A small-molecule ligand and the protein it binds are described below.
Small molecule (SMILES): NC(=O)N[C@@H](CC(=O)O)C(=O)O

Binding-site contacts:
Ligand atom O4 contacts residue HIS20 of chain 1.A at 3.5 Å (h-bond).
Ligand atom N1 contacts residue PRO249 of chain 1.A at 3.0 Å (h-bond).
Ligand atom C2 contacts residue GLY250 of chain 1.A at 3.6 Å.
Ligand atom C4 contacts residue ZN1 of chain 1.B at 2.6 Å.
Ligand atom N3 contacts residue ASP233 of chain 1.A at 2.7 Å (salt-bridge).
Ligand atom C61 contacts residue ARG22 of chain 1.A at 3.5 Å.
Ligand atom O4 contacts residue ZN1 of chain 1.B at 2.4 Å.
Ligand atom O62 contacts residue ALA235 of chain 1.A at 3.5 Å.
Ligand atom O62 contacts residue TYR110 of chain 1.A at 3.5 Å.
Ligand atom C61 contacts residue TYR110 of chain 1.A at 3.7 Å (hydrophobic).
Ligand atom O5 contacts residue ZN1 of chain 1.B at 2.1 Å.
Ligand atom O61 contacts residue TYR110 of chain 1.A at 3.6 Å.
Ligand atom N3 contacts residue ARG208 of chain 1.A at 2.7 Å (salt-bridge).
Ligand atom O4 contacts residue HIS161 of chain 1.A at 3.5 Å (h-bond).
Ligand atom C61 contacts residue ALA235 of chain 1.A at 3.6 Å (hydrophobic).
Ligand atom O2 contacts residue VAL207 of chain 1.A at 3.7 Å.
Ligand atom O61 contacts residue ARG22 of chain 1.A at 2.9 Å (salt-bridge).
Ligand atom O4 contacts residue HIS18 of chain 1.A at 3.5 Å (h-bond).
Ligand atom O5 contacts residue THR109 of chain 1.A at 2.8 Å (h-bond).
Ligand atom O4 contacts residue ASP233 of chain 1.A at 3.0 Å (salt-bridge).
Ligand atom C6 contacts residue ALA235 of chain 1.A at 3.7 Å (hydrophobic).
Ligand atom C4 contacts residue ZN1 of chain 1.C at 3.0 Å.
Ligand atom O62 contacts residue PRO249 of chain 1.A at 3.1 Å (h-bond).
Ligand atom O2 contacts residue ARG208 of chain 1.A at 2.9 Å (salt-bridge).
Ligand atom C4 contacts residue KCX103 of chain 1.A at 3.2 Å.
Ligand atom O4 contacts residue KCX103 of chain 1.A at 2.8 Å (h-bond).
Ligand atom O61 contacts residue HIS20 of chain 1.A at 3.1 Å (h-bond).
Ligand atom O2 contacts residue PRO249 of chain 1.A at 3.0 Å.
Ligand atom C5 contacts residue THR109 of chain 1.A at 3.5 Å.
Ligand atom C2 contacts residue PRO249 of chain 1.A at 3.5 Å (hydrophobic).
Ligand atom O62 contacts residue ARG22 of chain 1.A at 2.8 Å (salt-bridge).
Ligand atom C5 contacts residue ZN1 of chain 1.C at 3.6 Å.
Ligand atom O5 contacts residue KCX103 of chain 1.A at 3.3 Å (h-bond).
Ligand atom O62 contacts residue HIS237 of chain 1.A at 3.0 Å (h-bond).
Ligand atom O5 contacts residue HIS137 of chain 1.A at 2.9 Å (h-bond).
Ligand atom O61 contacts residue ASN52 of chain 1.A at 2.9 Å (h-bond).
Ligand atom O4 contacts residue ZN1 of chain 1.C at 2.0 Å.
Ligand atom C2 contacts residue ARG208 of chain 1.A at 3.6 Å.
Ligand atom O2 contacts residue GLY250 of chain 1.A at 3.1 Å (h-bond).
Ligand atom C4 contacts residue THR109 of chain 1.A at 3.5 Å.

Sequence of chain 1.A:
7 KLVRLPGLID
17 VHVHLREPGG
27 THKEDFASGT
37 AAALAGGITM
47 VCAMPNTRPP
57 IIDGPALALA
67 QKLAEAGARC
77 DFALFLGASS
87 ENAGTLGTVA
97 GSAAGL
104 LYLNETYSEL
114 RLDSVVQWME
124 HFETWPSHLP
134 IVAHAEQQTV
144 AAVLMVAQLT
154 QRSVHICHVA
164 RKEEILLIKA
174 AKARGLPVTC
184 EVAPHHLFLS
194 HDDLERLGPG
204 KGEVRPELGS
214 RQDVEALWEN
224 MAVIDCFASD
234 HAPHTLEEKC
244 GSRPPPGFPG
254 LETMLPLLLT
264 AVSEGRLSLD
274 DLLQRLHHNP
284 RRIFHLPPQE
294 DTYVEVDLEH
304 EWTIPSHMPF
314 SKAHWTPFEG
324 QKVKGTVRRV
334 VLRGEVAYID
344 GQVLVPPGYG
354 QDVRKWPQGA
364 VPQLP